A protein and the small-molecule ligand that binds it are described below.
Small molecule (SMILES): CCCCCCCCCCCC(=O)N[C@@H](Cc1ccc(O)cc1)C(=O)O

Binding-site contacts:
Ligand atom O2 contacts residue PHE40 of chain 1.D at 3.3 Å.
Ligand atom CG contacts residue SER142 of chain 1.D at 3.7 Å.
Ligand atom OL contacts residue PHE100 of chain 1.D at 3.3 Å (h-bond).
Ligand atom C5 contacts residue ILE64 of chain 1.D at 3.8 Å (hydrophobic).
Ligand atom CE1 contacts residue PRO171 of chain 1.D at 3.2 Å (hydrophobic).
Ligand atom C7 contacts residue VAL97 of chain 1.D at 3.7 Å (hydrophobic).
Ligand atom C6 contacts residue TYR151 of chain 1.D at 3.5 Å (hydrophobic).
Ligand atom O2 contacts residue GLN99 of chain 1.D at 3.3 Å (h-bond).
Ligand atom OL contacts residue TYR29 of chain 1.D at 3.6 Å.
Ligand atom C7 contacts residue ILE141 of chain 1.D at 3.8 Å (hydrophobic).
Ligand atom OH contacts residue ASN144 of chain 1.D at 2.7 Å (h-bond).
Ligand atom CZ contacts residue VAL168 of chain 1.D at 3.8 Å (hydrophobic).
Ligand atom C1 contacts residue SER142 of chain 1.D at 3.7 Å.
Ligand atom C4 contacts residue TYR151 of chain 1.D at 3.8 Å (hydrophobic).
Ligand atom CZ contacts residue PRO171 of chain 1.D at 3.5 Å (hydrophobic).
Ligand atom C6 contacts residue ILE141 of chain 1.D at 3.6 Å (hydrophobic).
Ligand atom O contacts residue VAL98 of chain 1.D at 3.2 Å.
Ligand atom C6 contacts residue PHE124 of chain 1.D at 3.6 Å (hydrophobic).
Ligand atom C3 contacts residue VAL97 of chain 1.D at 3.8 Å (hydrophobic).
Ligand atom CZ contacts residue ASN144 of chain 1.D at 3.8 Å.
Ligand atom CB contacts residue SER142 of chain 1.D at 3.3 Å.
Ligand atom O2 contacts residue TYR29 of chain 1.D at 3.2 Å (h-bond).
Ligand atom CE1 contacts residue VAL168 of chain 1.D at 3.8 Å (hydrophobic).
Ligand atom C2 contacts residue SER142 of chain 1.D at 3.7 Å.
Ligand atom OH contacts residue PRO171 of chain 1.D at 2.9 Å (h-bond).
Ligand atom C4 contacts residue ILE141 of chain 1.D at 3.8 Å (hydrophobic).
Ligand atom C10 contacts residue PHE156 of chain 1.D at 3.8 Å (hydrophobic).
Ligand atom C2 contacts residue ILE143 of chain 1.D at 3.7 Å (hydrophobic).
Ligand atom C9 contacts residue PHE124 of chain 1.D at 3.6 Å (hydrophobic).
Ligand atom C3 contacts residue PHE100 of chain 1.D at 3.8 Å (hydrophobic).
Ligand atom C contacts residue PHE40 of chain 1.D at 3.8 Å (hydrophobic).
Ligand atom N contacts residue SER142 of chain 1.D at 2.8 Å (h-bond).
Ligand atom CA contacts residue SER142 of chain 1.D at 3.6 Å.
Ligand atom O2 contacts residue VAL98 of chain 1.D at 3.5 Å.
Ligand atom C contacts residue VAL98 of chain 1.D at 3.7 Å (hydrophobic).
Ligand atom OH contacts residue ALA170 of chain 1.D at 3.4 Å.
Ligand atom CD1 contacts residue SER142 of chain 1.D at 3.8 Å.
Ligand atom C8 contacts residue PHE124 of chain 1.D at 3.8 Å (hydrophobic).
Ligand atom C5 contacts residue VAL97 of chain 1.D at 3.7 Å (hydrophobic).
Ligand atom OL contacts residue GLN99 of chain 1.D at 3.2 Å (h-bond).

Sequence of chain 1.D:
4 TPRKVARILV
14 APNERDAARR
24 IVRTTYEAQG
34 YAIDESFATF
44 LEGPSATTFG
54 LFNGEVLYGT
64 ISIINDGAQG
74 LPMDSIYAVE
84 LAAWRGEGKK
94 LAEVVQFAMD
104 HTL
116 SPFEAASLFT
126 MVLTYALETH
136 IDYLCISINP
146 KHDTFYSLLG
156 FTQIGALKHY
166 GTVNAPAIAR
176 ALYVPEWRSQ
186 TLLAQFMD